Sequence of chain 1.PC:
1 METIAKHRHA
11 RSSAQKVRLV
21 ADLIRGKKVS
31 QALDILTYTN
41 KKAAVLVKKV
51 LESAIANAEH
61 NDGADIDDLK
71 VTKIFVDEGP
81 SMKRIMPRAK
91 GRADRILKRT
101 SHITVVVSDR

Binding-site contacts:
Ligand atom C3 contacts residue LYS90 of chain 1.PC at 4.0 Å.
Ligand atom O1 contacts residue LYS90 of chain 1.PC at 3.3 Å (salt-bridge).
Ligand atom C2 contacts residue LYS90 of chain 1.PC at 4.2 Å.

This protein binds this small molecule.
Small molecule (SMILES): CC[C@H]1NC(=O)[C@@H](NC(=O)c2ncccc2O)[C@@H](C)OC(=O)[C@H](c2ccccc2)NC(=O)[C@@H]2CC=C(CN3CCOCC3)CN2C(=O)[C@H](Cc2ccc(N(C)C)cc2)N(C)C(=O)[C@@H]2CCCN2C1=O